The small molecule below binds the protein below.
Small molecule (SMILES): O=C(O)c1nc([C@@H]2CCCN2C(=O)Cc2ccc(Cl)cc2)[nH]c(=O)c1O

Binding-site contacts:
Ligand atom C13 contacts residue ILE38 of chain 1.A at 3.5 Å (hydrophobic).
Ligand atom C4 contacts residue LYS115 of chain 1.A at 3.4 Å.
Ligand atom CL1 contacts residue MET21 of chain 1.A at 3.4 Å.
Ligand atom C2 contacts residue MN1 of chain 1.C at 3.2 Å.
Ligand atom N1 contacts residue LYS115 of chain 1.A at 3.8 Å.
Ligand atom O3 contacts residue LYS115 of chain 1.A at 3.8 Å.
Ligand atom O4 contacts residue LYS115 of chain 1.A at 2.9 Å.
Ligand atom O2 contacts residue MN1 of chain 1.C at 2.4 Å.
Ligand atom O2 contacts residue ASP89 of chain 1.A at 3.2 Å (salt-bridge).
Ligand atom C3 contacts residue MN1 of chain 1.B at 3.8 Å.
Ligand atom CL1 contacts residue LYS34 of chain 1.A at 3.8 Å.
Ligand atom C2 contacts residue GLU100 of chain 1.A at 3.9 Å.
Ligand atom O1 contacts residue MN1 of chain 1.C at 2.2 Å.
Ligand atom O4 contacts residue TYR111 of chain 1.A at 2.9 Å (h-bond).
Ligand atom C4 contacts residue GLU100 of chain 1.A at 3.7 Å.
Ligand atom C4 contacts residue MN1 of chain 1.B at 3.3 Å.
Ligand atom O2 contacts residue GLU61 of chain 1.A at 3.4 Å (salt-bridge).
Ligand atom C15 contacts residue TYR24 of chain 1.A at 3.6 Å (hydrophobic).
Ligand atom O3 contacts residue GLU100 of chain 1.A at 3.0 Å (salt-bridge).
Ligand atom C3 contacts residue LYS115 of chain 1.A at 4.0 Å.
Ligand atom O1 contacts residue GLU61 of chain 1.A at 2.9 Å (salt-bridge).
Ligand atom C1 contacts residue GLU61 of chain 1.A at 3.7 Å.
Ligand atom O3 contacts residue ILE101 of chain 1.A at 3.1 Å (h-bond).
Ligand atom C2 contacts residue GLU61 of chain 1.A at 4.0 Å.
Ligand atom C13 contacts residue ALA20 of chain 1.A at 3.7 Å (hydrophobic).
Ligand atom CL1 contacts residue GLU26 of chain 1.A at 3.8 Å.
Ligand atom C1 contacts residue MN1 of chain 1.C at 3.0 Å.
Ligand atom O3 contacts residue HIS41 of chain 1.A at 3.0 Å (h-bond).
Ligand atom O3 contacts residue MN1 of chain 1.B at 2.2 Å.
Ligand atom C14 contacts residue ALA20 of chain 1.A at 4.0 Å (hydrophobic).
Ligand atom C4 contacts residue TYR111 of chain 1.A at 3.9 Å (hydrophobic).
Ligand atom C9 contacts residue TYR24 of chain 1.A at 3.7 Å (hydrophobic).
Ligand atom O2 contacts residue HIS41 of chain 1.A at 3.1 Å (h-bond).
Ligand atom C11 contacts residue TYR24 of chain 1.A at 3.9 Å (hydrophobic).
Ligand atom C14 contacts residue TYR24 of chain 1.A at 3.9 Å (hydrophobic).
Ligand atom O2 contacts residue MN1 of chain 1.B at 2.2 Å.
Ligand atom C8 contacts residue TYR24 of chain 1.A at 3.6 Å (hydrophobic).
Ligand atom C10 contacts residue TYR24 of chain 1.A at 3.9 Å (hydrophobic).
Ligand atom C2 contacts residue MN1 of chain 1.B at 3.3 Å.
Ligand atom O2 contacts residue GLU100 of chain 1.A at 3.4 Å (salt-bridge).

Sequence of chain 1.A:
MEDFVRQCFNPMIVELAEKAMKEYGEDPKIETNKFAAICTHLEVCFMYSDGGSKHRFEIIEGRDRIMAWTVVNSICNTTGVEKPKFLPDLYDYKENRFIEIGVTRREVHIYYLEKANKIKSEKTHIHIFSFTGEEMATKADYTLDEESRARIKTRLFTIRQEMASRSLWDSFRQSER